Binding-site contacts:
Ligand atom O7 contacts residue GLU129 of chain 3.A at 4.2 Å.
Ligand atom C8 contacts residue VAL153 of chain 3.A at 4.0 Å (hydrophobic).
Ligand atom C8 contacts residue GLU129 of chain 3.A at 3.4 Å.
Ligand atom N2 contacts residue GOL1 of chain 3.S at 3.3 Å (h-bond).
Ligand atom O3 contacts residue GLU129 of chain 3.A at 3.9 Å.
Ligand atom C4 contacts residue ASN62 of chain 3.B at 4.2 Å.
Ligand atom C5 contacts residue ASN62 of chain 3.B at 3.6 Å.
Ligand atom O5 contacts residue GLN7 of chain 3.B at 2.9 Å (h-bond).
Ligand atom C5 contacts residue GOL1 of chain 3.S at 4.0 Å.
Ligand atom C2 contacts residue GOL1 of chain 3.S at 3.7 Å.
Ligand atom C2 contacts residue ASN62 of chain 3.B at 2.5 Å.
Ligand atom N2 contacts residue ASN62 of chain 3.B at 2.9 Å (h-bond).
Ligand atom C7 contacts residue GOL1 of chain 3.S at 4.2 Å.
Ligand atom C1 contacts residue GLN7 of chain 3.B at 3.7 Å.
Ligand atom O5 contacts residue ASN62 of chain 3.B at 2.3 Å (h-bond).
Ligand atom O3 contacts residue GOL1 of chain 3.S at 4.2 Å.
Ligand atom N2 contacts residue GLU129 of chain 3.A at 4.1 Å.
Ligand atom C1 contacts residue ASN62 of chain 3.B at 1.4 Å.
Ligand atom C5 contacts residue GLN7 of chain 3.B at 4.0 Å.
Ligand atom C7 contacts residue GLU129 of chain 3.A at 3.7 Å.
Ligand atom C3 contacts residue GOL1 of chain 3.S at 3.3 Å.
Ligand atom C8 contacts residue GOL1 of chain 3.S at 4.2 Å.
Ligand atom O7 contacts residue ASN62 of chain 3.B at 3.9 Å.
Ligand atom C3 contacts residue ASN62 of chain 3.B at 3.8 Å.
Ligand atom C7 contacts residue ASN62 of chain 3.B at 3.6 Å.
Ligand atom O7 contacts residue LEU43 of chain 3.A at 3.9 Å.
Ligand atom C6 contacts residue GLN7 of chain 3.B at 3.8 Å.
Ligand atom O7 contacts residue ALA131 of chain 3.A at 4.1 Å.
Ligand atom C1 contacts residue GOL1 of chain 3.S at 3.6 Å.
Ligand atom C6 contacts residue ALA6 of chain 3.B at 4.1 Å (hydrophobic).
Ligand atom O6 contacts residue GLN7 of chain 3.B at 2.7 Å (h-bond).
Ligand atom O4 contacts residue GOL1 of chain 3.S at 4.3 Å.
Ligand atom O7 contacts residue VAL153 of chain 3.A at 4.3 Å.
Ligand atom O6 contacts residue PRO8 of chain 3.B at 3.8 Å.
Ligand atom C4 contacts residue GOL1 of chain 3.S at 4.1 Å.
Ligand atom C8 contacts residue ALA131 of chain 3.A at 3.7 Å (hydrophobic).
Ligand atom C8 contacts residue THR65 of chain 3.B at 3.6 Å.
Ligand atom C8 contacts residue GLY130 of chain 3.A at 3.8 Å.
Ligand atom C8 contacts residue TRP30 of chain 2.B at 4.2 Å (hydrophobic).
Ligand atom O6 contacts residue ALA6 of chain 3.B at 4.0 Å.

The protein below binds the small molecule below.
Small molecule (SMILES): CC(=O)N[C@@H]1[C@@H](O)[C@H](O)[C@@H](CO)O[C@H]1O

Sequence of chain 2.B:
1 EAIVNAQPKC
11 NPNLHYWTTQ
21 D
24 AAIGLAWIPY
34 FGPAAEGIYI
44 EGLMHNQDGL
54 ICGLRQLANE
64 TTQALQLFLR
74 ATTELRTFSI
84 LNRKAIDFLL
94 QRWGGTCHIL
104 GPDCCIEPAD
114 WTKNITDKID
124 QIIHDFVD

Sequence of chain 3.B:
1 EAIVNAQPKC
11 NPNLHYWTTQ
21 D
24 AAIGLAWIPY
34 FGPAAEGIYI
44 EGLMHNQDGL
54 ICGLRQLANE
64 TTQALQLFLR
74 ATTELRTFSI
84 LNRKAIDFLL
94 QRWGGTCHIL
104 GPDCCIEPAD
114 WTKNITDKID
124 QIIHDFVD

Sequence of chain 3.A:
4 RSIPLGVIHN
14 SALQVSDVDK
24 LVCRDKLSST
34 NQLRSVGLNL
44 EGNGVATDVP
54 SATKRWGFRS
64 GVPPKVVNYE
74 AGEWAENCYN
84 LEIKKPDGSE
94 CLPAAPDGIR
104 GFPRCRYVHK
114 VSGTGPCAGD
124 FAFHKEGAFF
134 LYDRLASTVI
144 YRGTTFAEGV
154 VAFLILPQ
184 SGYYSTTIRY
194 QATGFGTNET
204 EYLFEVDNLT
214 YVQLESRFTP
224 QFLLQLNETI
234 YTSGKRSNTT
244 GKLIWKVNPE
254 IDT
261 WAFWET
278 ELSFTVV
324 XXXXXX